Binding-site contacts:
Ligand atom C5 contacts residue ASN866 of chain 1.A at 3.6 Å.
Ligand atom C1 contacts residue THR868 of chain 1.A at 3.6 Å.
Ligand atom O5 contacts residue THR868 of chain 1.A at 4.0 Å.
Ligand atom N2 contacts residue ASN866 of chain 1.A at 2.9 Å (h-bond).
Ligand atom C3 contacts residue ASN866 of chain 1.A at 3.8 Å.
Ligand atom C1 contacts residue ASN866 of chain 1.A at 1.4 Å.
Ligand atom O7 contacts residue ASN866 of chain 1.A at 3.9 Å.
Ligand atom C8 contacts residue LEU861 of chain 1.A at 4.1 Å (hydrophobic).
Ligand atom C7 contacts residue ASN866 of chain 1.A at 3.6 Å.
Ligand atom C4 contacts residue ASN866 of chain 1.A at 4.2 Å.
Ligand atom C5 contacts residue THR868 of chain 1.A at 4.0 Å.
Ligand atom C6 contacts residue LEU869 of chain 1.A at 4.2 Å (hydrophobic).
Ligand atom C2 contacts residue ASN866 of chain 1.A at 2.5 Å.
Ligand atom O5 contacts residue ASN866 of chain 1.A at 2.3 Å (h-bond).

A small-molecule ligand and the protein it binds are described below.
Small molecule (SMILES): CC(=O)N[C@H]1[C@H](O[C@H]2[C@H](O)[C@@H](NC(C)=O)CO[C@@H]2CO)O[C@H](CO)[C@@H](O)[C@@H]1O

Sequence of chain 1.A:
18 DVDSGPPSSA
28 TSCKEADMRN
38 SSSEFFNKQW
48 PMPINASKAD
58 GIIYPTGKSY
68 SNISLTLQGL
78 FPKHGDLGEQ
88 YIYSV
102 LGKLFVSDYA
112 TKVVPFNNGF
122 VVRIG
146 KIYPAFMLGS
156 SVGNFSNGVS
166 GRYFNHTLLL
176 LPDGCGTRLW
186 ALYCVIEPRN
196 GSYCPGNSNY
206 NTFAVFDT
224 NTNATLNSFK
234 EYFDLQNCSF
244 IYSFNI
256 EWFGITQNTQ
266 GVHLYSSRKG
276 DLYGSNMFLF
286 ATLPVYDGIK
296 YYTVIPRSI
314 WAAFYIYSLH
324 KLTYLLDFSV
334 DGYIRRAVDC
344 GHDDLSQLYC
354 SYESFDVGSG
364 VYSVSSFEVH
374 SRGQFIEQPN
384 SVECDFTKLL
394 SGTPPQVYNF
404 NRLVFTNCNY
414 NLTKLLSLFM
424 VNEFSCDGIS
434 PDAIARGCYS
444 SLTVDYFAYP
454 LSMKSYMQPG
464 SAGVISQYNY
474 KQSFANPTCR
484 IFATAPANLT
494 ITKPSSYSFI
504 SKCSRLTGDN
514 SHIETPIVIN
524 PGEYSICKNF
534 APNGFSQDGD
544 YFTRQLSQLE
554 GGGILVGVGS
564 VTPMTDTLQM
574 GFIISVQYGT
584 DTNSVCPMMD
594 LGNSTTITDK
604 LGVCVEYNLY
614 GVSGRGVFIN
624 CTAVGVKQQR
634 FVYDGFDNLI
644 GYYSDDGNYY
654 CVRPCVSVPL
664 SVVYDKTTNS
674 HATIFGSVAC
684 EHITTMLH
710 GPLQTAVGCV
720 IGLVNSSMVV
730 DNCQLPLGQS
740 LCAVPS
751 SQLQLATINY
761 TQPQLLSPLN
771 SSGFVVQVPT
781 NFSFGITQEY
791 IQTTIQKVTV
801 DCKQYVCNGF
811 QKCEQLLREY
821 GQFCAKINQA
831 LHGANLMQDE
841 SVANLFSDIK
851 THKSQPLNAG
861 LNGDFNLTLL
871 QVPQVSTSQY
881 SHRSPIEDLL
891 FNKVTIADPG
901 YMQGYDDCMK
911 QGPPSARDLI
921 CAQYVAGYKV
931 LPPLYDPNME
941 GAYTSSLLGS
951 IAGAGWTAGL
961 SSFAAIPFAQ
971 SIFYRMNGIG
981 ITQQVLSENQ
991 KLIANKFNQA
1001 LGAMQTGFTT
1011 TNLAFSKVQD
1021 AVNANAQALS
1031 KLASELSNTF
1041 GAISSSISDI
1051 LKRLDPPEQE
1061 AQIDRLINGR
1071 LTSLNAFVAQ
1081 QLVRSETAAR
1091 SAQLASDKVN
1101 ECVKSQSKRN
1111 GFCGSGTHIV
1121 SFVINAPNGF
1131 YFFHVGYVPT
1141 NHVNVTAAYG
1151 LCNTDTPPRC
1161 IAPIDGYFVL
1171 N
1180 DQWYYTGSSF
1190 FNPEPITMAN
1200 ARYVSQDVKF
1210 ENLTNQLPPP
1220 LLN